Sequence of chain 56.E:
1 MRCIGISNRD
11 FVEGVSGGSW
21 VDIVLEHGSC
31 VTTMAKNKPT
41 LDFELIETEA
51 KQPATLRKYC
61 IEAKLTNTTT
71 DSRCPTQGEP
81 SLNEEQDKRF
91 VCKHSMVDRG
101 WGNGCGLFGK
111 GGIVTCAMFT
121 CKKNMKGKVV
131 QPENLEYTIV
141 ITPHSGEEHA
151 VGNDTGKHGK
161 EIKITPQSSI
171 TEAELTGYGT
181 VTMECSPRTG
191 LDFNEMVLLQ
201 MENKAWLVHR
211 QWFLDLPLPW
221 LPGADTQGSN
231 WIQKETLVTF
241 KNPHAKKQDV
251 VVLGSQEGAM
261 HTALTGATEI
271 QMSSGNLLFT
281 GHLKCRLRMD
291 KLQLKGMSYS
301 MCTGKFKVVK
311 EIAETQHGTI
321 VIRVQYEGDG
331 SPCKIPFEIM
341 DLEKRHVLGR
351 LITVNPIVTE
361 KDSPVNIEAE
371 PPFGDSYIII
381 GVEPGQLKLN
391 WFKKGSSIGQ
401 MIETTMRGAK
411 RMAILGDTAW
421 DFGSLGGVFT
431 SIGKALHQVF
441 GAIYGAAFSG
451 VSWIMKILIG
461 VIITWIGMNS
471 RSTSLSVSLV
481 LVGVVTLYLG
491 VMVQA

Sequence of chain 56.C:
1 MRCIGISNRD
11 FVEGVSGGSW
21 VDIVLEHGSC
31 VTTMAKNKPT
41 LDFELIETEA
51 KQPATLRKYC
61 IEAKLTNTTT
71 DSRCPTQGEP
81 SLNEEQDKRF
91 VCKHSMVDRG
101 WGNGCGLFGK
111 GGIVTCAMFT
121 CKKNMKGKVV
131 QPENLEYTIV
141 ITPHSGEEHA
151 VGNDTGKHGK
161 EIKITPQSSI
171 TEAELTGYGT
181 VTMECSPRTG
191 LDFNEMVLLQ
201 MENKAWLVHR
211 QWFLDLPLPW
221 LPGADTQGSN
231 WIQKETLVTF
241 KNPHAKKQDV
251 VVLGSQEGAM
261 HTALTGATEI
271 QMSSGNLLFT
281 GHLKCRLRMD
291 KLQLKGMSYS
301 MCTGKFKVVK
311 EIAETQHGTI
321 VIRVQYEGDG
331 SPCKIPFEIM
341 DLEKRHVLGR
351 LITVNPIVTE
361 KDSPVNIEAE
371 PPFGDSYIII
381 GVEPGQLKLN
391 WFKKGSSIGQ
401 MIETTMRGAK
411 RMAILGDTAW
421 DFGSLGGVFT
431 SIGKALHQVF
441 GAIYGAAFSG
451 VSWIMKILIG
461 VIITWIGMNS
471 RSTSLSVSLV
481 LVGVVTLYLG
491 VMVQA

Binding-site contacts:
Ligand atom C8 contacts residue TRP101 of chain 56.E at 4.4 Å (hydrophobic).
Ligand atom C5 contacts residue HIS158 of chain 56.C at 4.2 Å.
Ligand atom C8 contacts residue HIS149 of chain 56.C at 3.5 Å.
Ligand atom O5 contacts residue ASN153 of chain 56.C at 2.2 Å (h-bond).
Ligand atom C5 contacts residue GLY156 of chain 56.C at 4.0 Å.
Ligand atom C2 contacts residue HIS149 of chain 56.C at 3.6 Å.
Ligand atom C1 contacts residue THR155 of chain 56.C at 3.7 Å.
Ligand atom C5 contacts residue HIS149 of chain 56.C at 3.6 Å.
Ligand atom C1 contacts residue HIS149 of chain 56.C at 3.7 Å.
Ligand atom N2 contacts residue ASN153 of chain 56.C at 3.2 Å (h-bond).
Ligand atom O7 contacts residue ASN103 of chain 56.E at 4.5 Å.
Ligand atom C1 contacts residue ASN153 of chain 56.C at 1.4 Å.
Ligand atom C7 contacts residue TRP101 of chain 56.E at 4.3 Å (hydrophobic).
Ligand atom C5 contacts residue ASN153 of chain 56.C at 3.6 Å.
Ligand atom O7 contacts residue ASN153 of chain 56.C at 4.0 Å.
Ligand atom O5 contacts residue GLY156 of chain 56.C at 3.9 Å.
Ligand atom C3 contacts residue HIS149 of chain 56.C at 4.3 Å.
Ligand atom O6 contacts residue HIS158 of chain 56.C at 3.4 Å.
Ligand atom O3 contacts residue HIS149 of chain 56.C at 4.2 Å.
Ligand atom O5 contacts residue HIS158 of chain 56.C at 3.2 Å.
Ligand atom O5 contacts residue HIS149 of chain 56.C at 3.8 Å.
Ligand atom C1 contacts residue HIS158 of chain 56.C at 4.1 Å.
Ligand atom O7 contacts residue TRP101 of chain 56.E at 3.4 Å (h-bond).
Ligand atom O5 contacts residue THR155 of chain 56.C at 3.8 Å.
Ligand atom C4 contacts residue ASN153 of chain 56.C at 4.2 Å.
Ligand atom C7 contacts residue GLY102 of chain 56.E at 4.0 Å.
Ligand atom C8 contacts residue ASN153 of chain 56.C at 3.9 Å.
Ligand atom O7 contacts residue GLY102 of chain 56.E at 3.0 Å (h-bond).
Ligand atom C3 contacts residue ASN153 of chain 56.C at 3.9 Å.
Ligand atom C7 contacts residue ASN153 of chain 56.C at 3.6 Å.
Ligand atom C8 contacts residue ALA150 of chain 56.C at 4.5 Å (hydrophobic).
Ligand atom C6 contacts residue HIS158 of chain 56.C at 3.9 Å.
Ligand atom C6 contacts residue HIS149 of chain 56.C at 4.1 Å.
Ligand atom C2 contacts residue ASN153 of chain 56.C at 2.6 Å.
Ligand atom C4 contacts residue HIS149 of chain 56.C at 3.7 Å.
Ligand atom C6 contacts residue GLY156 of chain 56.C at 3.8 Å.
Ligand atom O6 contacts residue HIS149 of chain 56.C at 3.6 Å.

A small-molecule ligand and the protein it binds are described below.
Small molecule (SMILES): CC(=O)N[C@H]1[C@H](O[C@H]2[C@H](O)[C@@H](NC(C)=O)CO[C@@H]2CO)O[C@H](CO)[C@@H](O)[C@@H]1O